Sequence of chain 1.A:
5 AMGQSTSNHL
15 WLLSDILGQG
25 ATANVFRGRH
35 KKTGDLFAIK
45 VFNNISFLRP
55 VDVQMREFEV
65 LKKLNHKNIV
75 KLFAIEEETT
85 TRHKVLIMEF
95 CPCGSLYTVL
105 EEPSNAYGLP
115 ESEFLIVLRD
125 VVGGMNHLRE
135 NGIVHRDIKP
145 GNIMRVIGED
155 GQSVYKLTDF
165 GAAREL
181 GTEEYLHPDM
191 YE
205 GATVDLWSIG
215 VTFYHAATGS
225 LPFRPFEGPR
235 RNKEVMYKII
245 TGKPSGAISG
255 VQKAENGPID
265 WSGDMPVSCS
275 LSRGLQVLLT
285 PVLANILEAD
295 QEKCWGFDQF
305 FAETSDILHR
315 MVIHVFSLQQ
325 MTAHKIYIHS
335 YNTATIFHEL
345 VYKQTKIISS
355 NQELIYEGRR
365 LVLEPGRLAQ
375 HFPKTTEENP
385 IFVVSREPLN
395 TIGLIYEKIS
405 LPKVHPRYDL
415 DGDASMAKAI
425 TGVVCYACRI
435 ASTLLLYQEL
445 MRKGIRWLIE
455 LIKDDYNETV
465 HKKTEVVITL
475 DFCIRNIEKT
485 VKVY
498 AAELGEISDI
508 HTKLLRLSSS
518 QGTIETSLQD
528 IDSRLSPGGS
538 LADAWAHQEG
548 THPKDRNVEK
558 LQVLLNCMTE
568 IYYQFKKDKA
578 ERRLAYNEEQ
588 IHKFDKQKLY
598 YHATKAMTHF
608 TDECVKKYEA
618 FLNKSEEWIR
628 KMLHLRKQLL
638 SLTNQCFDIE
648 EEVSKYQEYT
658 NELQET

The protein below binds the small molecule below.
Small molecule (SMILES): O=C(NCC1=CC1)c1ccc2[nH]c(Nc3cc(CN4CCN(C(=O)CC(F)(F)F)CC4)ccn3)nc2c1

Binding-site contacts:
Ligand atom N4 contacts residue PHE94 of chain 1.A at 3.6 Å.
Ligand atom N1 contacts residue THR162 of chain 1.A at 2.7 Å (h-bond).
Ligand atom C4 contacts residue ASP163 of chain 1.A at 3.6 Å.
Ligand atom C4 contacts residue LYS44 of chain 1.A at 3.6 Å.
Ligand atom C3 contacts residue ASP163 of chain 1.A at 3.7 Å.
Ligand atom C17 contacts residue PHE94 of chain 1.A at 3.5 Å (hydrophobic).
Ligand atom O1 contacts residue VAL29 of chain 1.A at 3.5 Å.
Ligand atom C19 contacts residue PHE94 of chain 1.A at 3.2 Å (hydrophobic).
Ligand atom C13 contacts residue LEU21 of chain 1.A at 3.7 Å (hydrophobic).
Ligand atom C17 contacts residue CYS95 of chain 1.A at 3.1 Å (hydrophobic).
Ligand atom F2 contacts residue LEU21 of chain 1.A at 3.7 Å.
Ligand atom N4 contacts residue CYS95 of chain 1.A at 3.1 Å (h-bond).
Ligand atom C7 contacts residue VAL29 of chain 1.A at 3.8 Å (hydrophobic).
Ligand atom F2 contacts residue ASP19 of chain 1.A at 3.2 Å.
Ligand atom C1 contacts residue THR162 of chain 1.A at 2.9 Å.
Ligand atom C13 contacts residue CYS95 of chain 1.A at 3.4 Å (hydrophobic).
Ligand atom N2 contacts residue CYS95 of chain 1.A at 3.5 Å (h-bond).
Ligand atom C12 contacts residue MET148 of chain 1.A at 3.7 Å (hydrophobic).
Ligand atom C15 contacts residue GLY98 of chain 1.A at 3.7 Å.
Ligand atom F2 contacts residue ILE20 of chain 1.A at 3.8 Å.
Ligand atom C3 contacts residue THR162 of chain 1.A at 3.4 Å.
Ligand atom O2 contacts residue ARG31 of chain 1.A at 3.1 Å.
Ligand atom F3 contacts residue ASP19 of chain 1.A at 3.6 Å.
Ligand atom C18 contacts residue PRO96 of chain 1.A at 3.5 Å (hydrophobic).
Ligand atom C20 contacts residue PHE94 of chain 1.A at 3.4 Å (hydrophobic).
Ligand atom C3 contacts residue LYS44 of chain 1.A at 3.7 Å.
Ligand atom C16 contacts residue GLY98 of chain 1.A at 3.6 Å.
Ligand atom C6 contacts residue VAL29 of chain 1.A at 3.8 Å (hydrophobic).
Ligand atom C2 contacts residue LYS44 of chain 1.A at 3.6 Å.
Ligand atom C5 contacts residue VAL29 of chain 1.A at 3.6 Å (hydrophobic).
Ligand atom O2 contacts residue LEU21 of chain 1.A at 3.5 Å.
Ligand atom F1 contacts residue ASP19 of chain 1.A at 3.6 Å.
Ligand atom C4 contacts residue THR162 of chain 1.A at 3.3 Å.
Ligand atom C17 contacts residue GLY98 of chain 1.A at 3.7 Å.
Ligand atom C2 contacts residue THR162 of chain 1.A at 3.1 Å.
Ligand atom C11 contacts residue THR162 of chain 1.A at 3.5 Å.
Ligand atom N5 contacts residue MET148 of chain 1.A at 3.8 Å.
Ligand atom C2 contacts residue ASP163 of chain 1.A at 3.6 Å.
Ligand atom N3 contacts residue MET148 of chain 1.A at 3.4 Å.
Ligand atom C5 contacts residue THR162 of chain 1.A at 3.5 Å.